A protein and the small-molecule ligand that binds it are described below.
Small molecule (SMILES): N#CC1(c2cccc(C(=O)Nc3cc(Oc4ccc5nc(NC(=O)C6CC6)sc5n4)ccc3F)c2Cl)CC1

Sequence of chain 1.B:
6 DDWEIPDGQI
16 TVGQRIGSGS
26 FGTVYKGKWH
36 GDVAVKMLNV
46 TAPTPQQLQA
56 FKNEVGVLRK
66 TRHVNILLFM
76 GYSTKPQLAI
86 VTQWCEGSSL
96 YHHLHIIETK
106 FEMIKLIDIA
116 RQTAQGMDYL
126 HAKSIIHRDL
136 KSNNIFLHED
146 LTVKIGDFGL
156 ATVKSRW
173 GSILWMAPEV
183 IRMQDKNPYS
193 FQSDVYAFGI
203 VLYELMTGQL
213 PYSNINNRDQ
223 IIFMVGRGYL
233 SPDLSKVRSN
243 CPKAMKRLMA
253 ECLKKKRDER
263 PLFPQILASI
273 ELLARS

Binding-site contacts:
Ligand atom C9 contacts residue GLN88 of chain 1.B at 3.5 Å.
Ligand atom F1 contacts residue GLU59 of chain 1.B at 3.5 Å.
Ligand atom N13 contacts residue TRP89 of chain 1.B at 3.3 Å.
Ligand atom N38 contacts residue LEU63 of chain 1.B at 3.3 Å.
Ligand atom CL3 contacts residue LEU63 of chain 1.B at 3.6 Å.
Ligand atom C28 contacts residue GLU59 of chain 1.B at 3.3 Å.
Ligand atom C29 contacts residue GLU59 of chain 1.B at 3.6 Å.
Ligand atom O6 contacts residue PHE153 of chain 1.B at 3.5 Å.
Ligand atom C2 contacts residue THR87 of chain 1.B at 3.4 Å.
Ligand atom C7 contacts residue PHE153 of chain 1.B at 3.6 Å (hydrophobic).
Ligand atom C27 contacts residue ASP152 of chain 1.B at 3.5 Å.
Ligand atom C3 contacts residue LYS41 of chain 1.B at 3.7 Å.
Ligand atom N38 contacts residue VAL62 of chain 1.B at 3.2 Å.
Ligand atom N11 contacts residue CYS90 of chain 1.B at 3.1 Å (h-bond).
Ligand atom C4 contacts residue THR87 of chain 1.B at 3.5 Å.
Ligand atom C18 contacts residue CYS90 of chain 1.B at 3.4 Å (hydrophobic).
Ligand atom C28 contacts residue ASP152 of chain 1.B at 3.5 Å.
Ligand atom C17 contacts residue TRP89 of chain 1.B at 3.7 Å (hydrophobic).
Ligand atom C8 contacts residue THR87 of chain 1.B at 3.5 Å.
Ligand atom C14 contacts residue TRP89 of chain 1.B at 3.5 Å (hydrophobic).
Ligand atom N11 contacts residue TRP89 of chain 1.B at 3.6 Å.
Ligand atom C32 contacts residue LEU63 of chain 1.B at 3.5 Å (hydrophobic).
Ligand atom C37 contacts residue LEU63 of chain 1.B at 3.5 Å (hydrophobic).
Ligand atom CL3 contacts residue GLY151 of chain 1.B at 3.5 Å.
Ligand atom O26 contacts residue ASP152 of chain 1.B at 2.9 Å (salt-bridge).
Ligand atom C12 contacts residue CYS90 of chain 1.B at 3.5 Å (hydrophobic).
Ligand atom N21 contacts residue ALA156 of chain 1.B at 3.6 Å.
Ligand atom F1 contacts residue THR87 of chain 1.B at 3.4 Å.
Ligand atom C3 contacts residue THR87 of chain 1.B at 3.5 Å.
Ligand atom C32 contacts residue ASP152 of chain 1.B at 3.7 Å.
Ligand atom C14 contacts residue CYS90 of chain 1.B at 3.7 Å (hydrophobic).
Ligand atom C18 contacts residue TRP89 of chain 1.B at 3.5 Å (hydrophobic).
Ligand atom N13 contacts residue CYS90 of chain 1.B at 2.7 Å (h-bond).
Ligand atom CL3 contacts residue ASP152 of chain 1.B at 3.6 Å.
Ligand atom N24 contacts residue GLU59 of chain 1.B at 3.3 Å (salt-bridge).
Ligand atom C12 contacts residue TRP89 of chain 1.B at 3.5 Å (hydrophobic).
Ligand atom C9 contacts residue ALA39 of chain 1.B at 3.4 Å (hydrophobic).
Ligand atom N13 contacts residue PHE141 of chain 1.B at 3.6 Å.
Ligand atom C8 contacts residue ALA39 of chain 1.B at 3.3 Å (hydrophobic).
Ligand atom F1 contacts residue ILE85 of chain 1.B at 2.9 Å.